Sequence of chain 8.C:
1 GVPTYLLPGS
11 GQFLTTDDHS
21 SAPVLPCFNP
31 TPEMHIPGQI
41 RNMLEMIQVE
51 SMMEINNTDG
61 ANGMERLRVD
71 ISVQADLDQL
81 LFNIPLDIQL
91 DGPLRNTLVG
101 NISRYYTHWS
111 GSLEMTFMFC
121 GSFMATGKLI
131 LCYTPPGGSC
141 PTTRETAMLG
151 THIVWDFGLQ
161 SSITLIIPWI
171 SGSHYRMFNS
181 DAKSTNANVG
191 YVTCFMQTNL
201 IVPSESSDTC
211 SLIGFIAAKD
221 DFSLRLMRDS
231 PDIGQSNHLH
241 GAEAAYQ

The small molecule below binds the protein below.
Small molecule (SMILES): CC(=O)N[C@H]1[C@H]([C@H](O)[C@H](O)CO)O[C@@](OC[C@H]2O[C@@H](O[C@H]3[C@H](O)[C@@H](O)[C@H](O)O[C@@H]3CO)[C@H](O)[C@@H](O)[C@H]2O)(C(=O)O)C[C@@H]1O

Binding-site contacts:
Ligand atom C5 contacts residue PRO274 of chain 8.A at 4.0 Å (hydrophobic).
Ligand atom O3 contacts residue ASP91 of chain 8.C at 4.0 Å.
Ligand atom O3 contacts residue PRO274 of chain 8.A at 3.8 Å.
Ligand atom C11 contacts residue ILE233 of chain 8.C at 3.8 Å (hydrophobic).
Ligand atom C4 contacts residue PRO274 of chain 8.A at 4.0 Å (hydrophobic).
Ligand atom O7 contacts residue ARG270 of chain 8.A at 3.8 Å.
Ligand atom C10 contacts residue PRO231 of chain 8.C at 3.8 Å (hydrophobic).
Ligand atom N5 contacts residue ASN275 of chain 8.A at 3.6 Å (h-bond).
Ligand atom C4 contacts residue PRO231 of chain 8.C at 3.5 Å (hydrophobic).
Ligand atom O4 contacts residue ASP91 of chain 8.C at 2.7 Å (salt-bridge).
Ligand atom C1 contacts residue ARG104 of chain 8.C at 3.6 Å.
Ligand atom C3 contacts residue ARG104 of chain 8.C at 3.8 Å.
Ligand atom O10 contacts residue ASN275 of chain 8.A at 2.9 Å (h-bond).
Ligand atom C11 contacts residue PRO231 of chain 8.C at 3.7 Å (hydrophobic).
Ligand atom N5 contacts residue PRO231 of chain 8.C at 2.9 Å (h-bond).
Ligand atom O4 contacts residue ARG95 of chain 8.C at 3.6 Å (salt-bridge).
Ligand atom C5 contacts residue PRO231 of chain 8.C at 3.7 Å (hydrophobic).
Ligand atom O4 contacts residue PRO231 of chain 8.C at 3.8 Å.
Ligand atom O1B contacts residue ARG104 of chain 8.C at 2.8 Å (salt-bridge).
Ligand atom O4 contacts residue ASN275 of chain 8.A at 3.0 Å (h-bond).
Ligand atom N5 contacts residue ASP232 of chain 8.C at 4.1 Å.
Ligand atom C4 contacts residue ASP91 of chain 8.C at 3.2 Å.
Ligand atom C3 contacts residue PRO274 of chain 8.A at 3.8 Å (hydrophobic).
Ligand atom O7 contacts residue PRO274 of chain 8.A at 3.4 Å.
Ligand atom C11 contacts residue ASP232 of chain 8.C at 3.8 Å.
Ligand atom O6 contacts residue PRO274 of chain 8.A at 3.7 Å.
Ligand atom O4 contacts residue ASP232 of chain 8.C at 2.7 Å (salt-bridge).
Ligand atom O6 contacts residue ASP91 of chain 8.C at 3.1 Å.
Ligand atom C11 contacts residue GLY234 of chain 8.C at 3.8 Å.
Ligand atom C3 contacts residue ASP232 of chain 8.C at 4.0 Å.
Ligand atom O3 contacts residue GLY282 of chain 8.A at 3.4 Å.
Ligand atom C10 contacts residue ASN275 of chain 8.A at 3.3 Å.
Ligand atom C6 contacts residue ASP91 of chain 8.C at 3.8 Å.
Ligand atom O10 contacts residue ARG270 of chain 8.A at 3.3 Å.
Ligand atom C4 contacts residue ASP232 of chain 8.C at 3.5 Å.
Ligand atom C3 contacts residue PRO274 of chain 8.A at 4.1 Å (hydrophobic).
Ligand atom C4 contacts residue ASN275 of chain 8.A at 3.8 Å.
Ligand atom C5 contacts residue ASN275 of chain 8.A at 3.6 Å.
Ligand atom C4 contacts residue ARG104 of chain 8.C at 3.9 Å.
Ligand atom C3 contacts residue ARG95 of chain 8.C at 3.9 Å.

Sequence of chain 8.A:
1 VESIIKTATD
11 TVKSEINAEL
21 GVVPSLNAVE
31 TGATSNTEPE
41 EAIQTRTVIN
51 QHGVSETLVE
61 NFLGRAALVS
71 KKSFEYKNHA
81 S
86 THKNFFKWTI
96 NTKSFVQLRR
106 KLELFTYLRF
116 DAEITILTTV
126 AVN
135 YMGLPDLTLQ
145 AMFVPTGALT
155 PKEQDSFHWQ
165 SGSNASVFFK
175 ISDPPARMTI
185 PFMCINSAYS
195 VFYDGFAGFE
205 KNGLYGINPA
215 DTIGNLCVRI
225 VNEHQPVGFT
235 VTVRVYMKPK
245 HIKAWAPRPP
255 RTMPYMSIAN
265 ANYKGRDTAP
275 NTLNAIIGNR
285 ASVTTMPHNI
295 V